Sequence of chain 1.A:
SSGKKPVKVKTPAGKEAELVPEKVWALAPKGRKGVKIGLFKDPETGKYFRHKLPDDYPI

The small molecule below binds the protein below.
Small molecule (SMILES): Cc1cn([C@H]2C[C@H](O[P](=O)(O)OC[C@H]3O[C@@H](n4cnc5c(N)ncnc54)C[C@@H]3O[P](=O)(O)OC[C@H]3O[C@@H](n4cnc5c(N)ncnc54)C[C@@H]3O[P](=O)(O)OC[C@H]3O[C@@H](n4cc(C)c(=O)[nH]c4=O)C[C@@H]3O[P](=O)(O)OC[C@H]3O[C@@H](n4cc(C)c(=O)[nH]c4=O)C[C@@H]3O[P](=O)(O)OC[C@H]3O[C@@H](n4cnc5c(N)ncnc54)C[C@@H]3O[P](=O)(O)OC[C@H]3O[C@@H](n4ccc(N)nc4=O)C[C@@H]3O)[C@@H](CO[P](=O)(O)O[C@H]3C[C@H](n4cnc5c(=O)nc(N)[nH]c54)O[C@@H]3CO)O2)c(=O)[nH]c1=O

Binding-site contacts:
Ligand atom OP1 contacts residue LYS31 of chain 1.A at 3.0 Å (salt-bridge).
Ligand atom C2 contacts residue DA3 of chain 1.C at 3.4 Å.
Ligand atom N3 contacts residue DG1 of chain 1.C at 2.9 Å (h-bond).
Ligand atom C2 contacts residue DT6 of chain 1.C at 3.3 Å.
Ligand atom O5' contacts residue LYS31 of chain 1.A at 3.1 Å.
Ligand atom OP1 contacts residue LYS24 of chain 1.A at 3.1 Å (salt-bridge).
Ligand atom N6 contacts residue DA4 of chain 1.C at 3.3 Å (h-bond).
Ligand atom N1 contacts residue DT5 of chain 1.C at 2.8 Å (h-bond).
Ligand atom N1 contacts residue DT2 of chain 1.C at 2.9 Å (h-bond).
Ligand atom O4 contacts residue DT6 of chain 1.C at 3.4 Å (h-bond).
Ligand atom N6 contacts residue DG1 of chain 1.C at 3.3 Å (h-bond).
Ligand atom C1' contacts residue ALA29 of chain 1.A at 3.3 Å (hydrophobic).
Ligand atom N3 contacts residue TRP26 of chain 1.A at 2.9 Å (h-bond).
Ligand atom C2 contacts residue DA7 of chain 1.C at 3.5 Å.
Ligand atom O2 contacts residue DG1 of chain 1.C at 2.7 Å (h-bond).
Ligand atom O4 contacts residue DA3 of chain 1.C at 2.9 Å (h-bond).
Ligand atom N6 contacts residue DT2 of chain 1.C at 3.0 Å (h-bond).
Ligand atom O6 contacts residue DA7 of chain 1.C at 3.2 Å (h-bond).
Ligand atom O2 contacts residue ARG51 of chain 1.A at 2.7 Å (salt-bridge).
Ligand atom N6 contacts residue DT6 of chain 1.C at 3.0 Å (h-bond).
Ligand atom O4 contacts residue DA4 of chain 1.C at 3.1 Å (h-bond).
Ligand atom N1 contacts residue DT6 of chain 1.C at 2.7 Å (h-bond).
Ligand atom O4' contacts residue ARG51 of chain 1.A at 3.3 Å (salt-bridge).
Ligand atom C4 contacts residue LEU28 of chain 1.A at 3.4 Å (hydrophobic).
Ligand atom O4 contacts residue DA7 of chain 1.C at 3.0 Å (h-bond).
Ligand atom O2 contacts residue DA4 of chain 1.C at 3.4 Å.
Ligand atom O3' contacts residue TYR49 of chain 1.A at 3.3 Å.
Ligand atom N1 contacts residue DC8 of chain 1.C at 3.0 Å (h-bond).
Ligand atom C2 contacts residue DT5 of chain 1.C at 3.4 Å.
Ligand atom N2 contacts residue DC8 of chain 1.C at 2.8 Å (h-bond).
Ligand atom O4' contacts residue PRO30 of chain 1.A at 3.3 Å.
Ligand atom O2 contacts residue PRO30 of chain 1.A at 3.3 Å.
Ligand atom N3 contacts residue DA7 of chain 1.C at 2.6 Å (h-bond).
Ligand atom N3 contacts residue DA3 of chain 1.C at 2.8 Å (h-bond).
Ligand atom O6 contacts residue DC8 of chain 1.C at 3.0 Å (h-bond).
Ligand atom O2 contacts residue DA7 of chain 1.C at 3.3 Å.
Ligand atom N4 contacts residue DG1 of chain 1.C at 2.9 Å (h-bond).
Ligand atom N3 contacts residue DA4 of chain 1.C at 2.8 Å (h-bond).
Ligand atom N6 contacts residue DT5 of chain 1.C at 3.0 Å (h-bond).
Ligand atom O2 contacts residue DA3 of chain 1.C at 3.5 Å.